Binding-site contacts:
Ligand atom O5 contacts residue PHE36 of chain 1.B at 3.5 Å.
Ligand atom C1 contacts residue ASN23 of chain 1.B at 1.4 Å.
Ligand atom N2 contacts residue ASN23 of chain 1.B at 2.9 Å (h-bond).
Ligand atom C6 contacts residue PHE36 of chain 1.B at 4.5 Å (hydrophobic).
Ligand atom O5 contacts residue ASN23 of chain 1.B at 2.4 Å (h-bond).
Ligand atom C5 contacts residue ASN23 of chain 1.B at 3.7 Å.
Ligand atom C4 contacts residue ASN23 of chain 1.B at 4.2 Å.
Ligand atom O7 contacts residue PHE36 of chain 1.B at 4.4 Å.
Ligand atom C1 contacts residue PHE36 of chain 1.B at 4.2 Å (hydrophobic).
Ligand atom C3 contacts residue ASN23 of chain 1.B at 3.8 Å.
Ligand atom C7 contacts residue ASN23 of chain 1.B at 3.1 Å.
Ligand atom O6 contacts residue PHE36 of chain 1.B at 3.7 Å.
Ligand atom C2 contacts residue ASN23 of chain 1.B at 2.5 Å.
Ligand atom C8 contacts residue ASN23 of chain 1.B at 4.3 Å.
Ligand atom O7 contacts residue ASN23 of chain 1.B at 3.0 Å (h-bond).

The protein below binds the small molecule below.
Small molecule (SMILES): CC(=O)N[C@@H]1[C@@H](O)[C@H](O)[C@@H](CO)O[C@H]1O

Sequence of chain 1.B:
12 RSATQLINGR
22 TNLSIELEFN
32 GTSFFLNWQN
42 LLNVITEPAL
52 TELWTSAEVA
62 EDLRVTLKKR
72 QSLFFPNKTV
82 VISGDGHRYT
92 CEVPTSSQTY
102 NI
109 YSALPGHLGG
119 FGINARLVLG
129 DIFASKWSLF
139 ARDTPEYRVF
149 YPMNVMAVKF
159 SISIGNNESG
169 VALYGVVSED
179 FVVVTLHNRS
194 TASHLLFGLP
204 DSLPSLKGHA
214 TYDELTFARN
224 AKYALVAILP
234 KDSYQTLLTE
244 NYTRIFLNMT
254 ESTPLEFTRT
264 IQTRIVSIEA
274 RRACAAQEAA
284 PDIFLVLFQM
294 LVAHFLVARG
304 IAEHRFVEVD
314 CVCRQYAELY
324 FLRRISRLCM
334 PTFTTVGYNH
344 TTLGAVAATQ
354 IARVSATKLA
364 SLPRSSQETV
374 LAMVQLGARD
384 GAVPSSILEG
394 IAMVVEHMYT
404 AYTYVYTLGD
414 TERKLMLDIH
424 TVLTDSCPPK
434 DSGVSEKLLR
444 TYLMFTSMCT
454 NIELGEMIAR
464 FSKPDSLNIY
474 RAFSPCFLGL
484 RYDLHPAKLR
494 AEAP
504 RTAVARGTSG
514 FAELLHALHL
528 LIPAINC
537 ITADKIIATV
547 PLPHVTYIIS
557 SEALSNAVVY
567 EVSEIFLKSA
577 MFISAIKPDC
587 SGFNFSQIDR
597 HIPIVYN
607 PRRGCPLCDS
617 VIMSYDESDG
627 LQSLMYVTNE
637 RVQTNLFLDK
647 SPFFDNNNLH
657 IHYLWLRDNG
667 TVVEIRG